Binding-site contacts:
Ligand atom O7 contacts residue ASN58 of chain 1.C at 3.9 Å.
Ligand atom C5 contacts residue TYR25 of chain 1.C at 3.6 Å (hydrophobic).
Ligand atom O5 contacts residue TYR25 of chain 1.C at 4.0 Å.
Ligand atom N2 contacts residue ASN58 of chain 1.C at 2.9 Å (h-bond).
Ligand atom O5 contacts residue ASN58 of chain 1.C at 2.3 Å (h-bond).
Ligand atom O7 contacts residue TYR25 of chain 1.C at 4.0 Å.
Ligand atom C3 contacts residue ASN58 of chain 1.C at 3.8 Å.
Ligand atom C5 contacts residue ASN58 of chain 1.C at 3.6 Å.
Ligand atom C1 contacts residue ASN58 of chain 1.C at 1.4 Å.
Ligand atom C6 contacts residue ASN58 of chain 1.C at 4.5 Å.
Ligand atom C7 contacts residue ASN58 of chain 1.C at 3.6 Å.
Ligand atom C2 contacts residue ASN58 of chain 1.C at 2.5 Å.
Ligand atom C4 contacts residue ASN58 of chain 1.C at 4.2 Å.
Ligand atom C6 contacts residue TYR25 of chain 1.C at 3.5 Å (hydrophobic).
Ligand atom C1 contacts residue TYR25 of chain 1.C at 4.1 Å (hydrophobic).

This protein binds this small molecule.
Small molecule (SMILES): CC(=O)N[C@@H]1[C@@H](O)[C@H](O)[C@@H](CO)O[C@H]1O

Sequence of chain 1.C:
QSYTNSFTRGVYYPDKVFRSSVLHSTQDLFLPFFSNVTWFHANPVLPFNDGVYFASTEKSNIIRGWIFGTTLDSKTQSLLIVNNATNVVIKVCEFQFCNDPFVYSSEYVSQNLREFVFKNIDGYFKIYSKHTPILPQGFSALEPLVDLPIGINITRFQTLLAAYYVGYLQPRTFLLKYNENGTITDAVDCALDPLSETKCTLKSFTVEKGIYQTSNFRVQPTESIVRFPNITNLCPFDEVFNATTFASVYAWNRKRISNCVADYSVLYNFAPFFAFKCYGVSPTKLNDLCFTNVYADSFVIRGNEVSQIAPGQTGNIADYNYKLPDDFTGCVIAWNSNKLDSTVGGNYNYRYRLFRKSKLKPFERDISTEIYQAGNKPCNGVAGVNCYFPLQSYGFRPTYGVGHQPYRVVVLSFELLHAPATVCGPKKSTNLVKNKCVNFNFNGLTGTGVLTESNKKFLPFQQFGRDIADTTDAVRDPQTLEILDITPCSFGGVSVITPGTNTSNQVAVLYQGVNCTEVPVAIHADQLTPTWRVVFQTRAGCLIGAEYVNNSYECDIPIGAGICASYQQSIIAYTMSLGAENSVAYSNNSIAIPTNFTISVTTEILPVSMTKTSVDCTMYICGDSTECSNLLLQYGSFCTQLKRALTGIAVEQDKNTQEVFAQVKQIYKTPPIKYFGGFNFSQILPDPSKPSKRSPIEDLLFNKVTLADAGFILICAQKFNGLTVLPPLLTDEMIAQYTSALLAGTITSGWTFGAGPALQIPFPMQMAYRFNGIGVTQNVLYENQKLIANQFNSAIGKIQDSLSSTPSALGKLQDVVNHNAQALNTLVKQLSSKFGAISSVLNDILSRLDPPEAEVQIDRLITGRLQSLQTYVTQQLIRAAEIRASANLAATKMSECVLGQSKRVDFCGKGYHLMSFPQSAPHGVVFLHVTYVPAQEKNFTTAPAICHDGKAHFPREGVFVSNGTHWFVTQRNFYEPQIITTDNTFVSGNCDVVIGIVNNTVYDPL